Sequence of chain 2.A:
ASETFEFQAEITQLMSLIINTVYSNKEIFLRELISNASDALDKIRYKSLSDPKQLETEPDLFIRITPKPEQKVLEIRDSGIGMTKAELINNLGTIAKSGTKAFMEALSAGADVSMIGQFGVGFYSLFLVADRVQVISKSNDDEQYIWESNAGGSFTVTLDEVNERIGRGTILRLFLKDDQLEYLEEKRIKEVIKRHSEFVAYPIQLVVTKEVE

A small-molecule ligand and the protein it binds are described below.
Small molecule (SMILES): C=CCNC1=C2C[C@@H](C)C[C@H](OC)[C@H](O)[C@H](C)C=C(C)[C@@H](OC(N)=O)[C@@H](OC)/C=C/C=C(C)C(=O)NC(=C(C)C1=O)C2=O

Binding-site contacts:
Ligand atom OAY contacts residue PHE124 of chain 2.A at 3.8 Å.
Ligand atom CBE contacts residue GLY121 of chain 2.A at 3.5 Å.
Ligand atom CAH contacts residue LYS44 of chain 2.A at 3.6 Å.
Ligand atom CBB contacts residue ALA41 of chain 2.A at 4.0 Å (hydrophobic).
Ligand atom CBE contacts residue PHE124 of chain 2.A at 3.7 Å (hydrophobic).
Ligand atom CAH contacts residue ALA41 of chain 2.A at 3.9 Å (hydrophobic).
Ligand atom NAI contacts residue THR171 of chain 2.A at 3.4 Å (h-bond).
Ligand atom OAK contacts residue GLY123 of chain 2.A at 3.5 Å (h-bond).
Ligand atom CBK contacts residue LYS98 of chain 2.A at 3.9 Å.
Ligand atom CAG contacts residue ASN92 of chain 2.A at 3.9 Å.
Ligand atom CAC contacts residue GLU88 of chain 2.A at 3.7 Å.
Ligand atom OAK contacts residue PHE124 of chain 2.A at 3.0 Å (h-bond).
Ligand atom OAJ contacts residue ASP79 of chain 2.A at 3.0 Å (salt-bridge).
Ligand atom CAF contacts residue ASP40 of chain 2.A at 4.0 Å.
Ligand atom OAJ contacts residue ASN37 of chain 2.A at 3.6 Å.
Ligand atom NAX contacts residue GLY121 of chain 2.A at 3.2 Å (h-bond).
Ligand atom CAT contacts residue LYS44 of chain 2.A at 3.4 Å.
Ligand atom CAB contacts residue PHE124 of chain 2.A at 3.8 Å (hydrophobic).
Ligand atom OAK contacts residue VAL122 of chain 2.A at 3.3 Å.
Ligand atom CAP contacts residue PHE124 of chain 2.A at 3.7 Å (hydrophobic).
Ligand atom OAM contacts residue GLY121 of chain 2.A at 3.8 Å.
Ligand atom CAE contacts residue ASN37 of chain 2.A at 3.6 Å.
Ligand atom CAF contacts residue ASN37 of chain 2.A at 3.1 Å.
Ligand atom CAC contacts residue ASN92 of chain 2.A at 3.4 Å.
Ligand atom CAH contacts residue ILE82 of chain 2.A at 4.0 Å (hydrophobic).
Ligand atom CAD contacts residue LYS98 of chain 2.A at 4.0 Å.
Ligand atom CBI contacts residue GLY121 of chain 2.A at 3.9 Å.
Ligand atom OAK contacts residue GLY121 of chain 2.A at 3.5 Å (h-bond).
Ligand atom OAN contacts residue LYS44 of chain 2.A at 3.5 Å.
Ligand atom CAD contacts residue ASN92 of chain 2.A at 3.9 Å.
Ligand atom CBB contacts residue ASN37 of chain 2.A at 4.0 Å.
Ligand atom CAB contacts residue LEU173 of chain 2.A at 3.8 Å (hydrophobic).
Ligand atom OAM contacts residue LYS98 of chain 2.A at 3.1 Å (salt-bridge).
Ligand atom NAW contacts residue LYS44 of chain 2.A at 3.2 Å (salt-bridge).
Ligand atom OAL contacts residue ASP40 of chain 2.A at 3.1 Å (salt-bridge).
Ligand atom NAI contacts residue ALA41 of chain 2.A at 3.6 Å.
Ligand atom OAJ contacts residue ALA38 of chain 2.A at 3.8 Å.
Ligand atom OAZ contacts residue ASN92 of chain 2.A at 3.7 Å.
Ligand atom CBB contacts residue ASP79 of chain 2.A at 3.9 Å.
Ligand atom CAD contacts residue TYR125 of chain 2.A at 3.8 Å (hydrophobic).